Sequence of chain 1.C:
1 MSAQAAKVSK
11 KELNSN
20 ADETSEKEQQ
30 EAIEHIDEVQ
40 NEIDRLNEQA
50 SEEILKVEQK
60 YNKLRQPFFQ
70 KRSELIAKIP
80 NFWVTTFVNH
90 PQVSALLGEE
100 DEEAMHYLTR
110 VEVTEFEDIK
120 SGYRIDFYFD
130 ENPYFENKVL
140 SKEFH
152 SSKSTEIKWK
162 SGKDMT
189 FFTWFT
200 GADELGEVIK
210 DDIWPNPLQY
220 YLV

Binding-site contacts:
Ligand atom C2 contacts residue GLN65 of chain 1.C at 3.9 Å.
Ligand atom O4 contacts residue TRP213 of chain 1.C at 3.0 Å (h-bond).
Ligand atom C4 contacts residue PHE68 of chain 1.C at 3.8 Å (hydrophobic).
Ligand atom O3 contacts residue VAL112 of chain 1.C at 4.3 Å.
Ligand atom C2 contacts residue ASN61 of chain 1.C at 3.5 Å.
Ligand atom C3 contacts residue PHE68 of chain 1.C at 4.0 Å (hydrophobic).
Ligand atom O3 contacts residue GLU114 of chain 1.C at 2.7 Å (salt-bridge).
Ligand atom O6 contacts residue GLN65 of chain 1.C at 4.3 Å.
Ligand atom O6 contacts residue LYS62 of chain 1.C at 4.2 Å.
Ligand atom C4 contacts residue TRP213 of chain 1.C at 3.9 Å (hydrophobic).
Ligand atom C1 contacts residue GLN65 of chain 1.C at 4.2 Å.
Ligand atom C5 contacts residue GLN65 of chain 1.C at 4.0 Å.
Ligand atom O3 contacts residue PHE68 of chain 1.C at 3.4 Å.
Ligand atom C2 contacts residue PHE68 of chain 1.C at 4.0 Å (hydrophobic).
Ligand atom C6 contacts residue PHE68 of chain 1.C at 4.5 Å (hydrophobic).
Ligand atom C6 contacts residue ASN61 of chain 1.C at 4.0 Å.
Ligand atom O2 contacts residue GLU114 of chain 1.C at 3.7 Å.
Ligand atom O6 contacts residue ASN61 of chain 1.C at 2.6 Å (h-bond).
Ligand atom C1 contacts residue ASN61 of chain 1.C at 3.4 Å.
Ligand atom C3 contacts residue TRP213 of chain 1.C at 4.1 Å (hydrophobic).
Ligand atom O2 contacts residue ASN61 of chain 1.C at 4.2 Å.
Ligand atom O1 contacts residue ASN61 of chain 1.C at 4.4 Å.
Ligand atom O3 contacts residue TRP213 of chain 1.C at 3.2 Å (h-bond).
Ligand atom C6 contacts residue ARG64 of chain 1.C at 4.1 Å.
Ligand atom O4 contacts residue GLN65 of chain 1.C at 4.3 Å.
Ligand atom C5 contacts residue ASN61 of chain 1.C at 4.3 Å.
Ligand atom C2 contacts residue GLU114 of chain 1.C at 4.3 Å.
Ligand atom C3 contacts residue GLU114 of chain 1.C at 3.8 Å.
Ligand atom O5 contacts residue ARG64 of chain 1.C at 4.2 Å.
Ligand atom O6 contacts residue ARG64 of chain 1.C at 3.1 Å (salt-bridge).
Ligand atom O2 contacts residue PHE68 of chain 1.C at 4.3 Å.
Ligand atom O4 contacts residue PHE68 of chain 1.C at 3.7 Å.
Ligand atom O4 contacts residue GLU114 of chain 1.C at 4.0 Å.
Ligand atom C6 contacts residue GLN65 of chain 1.C at 3.3 Å.
Ligand atom C5 contacts residue PHE68 of chain 1.C at 4.5 Å (hydrophobic).
Ligand atom O5 contacts residue ASN61 of chain 1.C at 3.2 Å.
Ligand atom O2 contacts residue GLN65 of chain 1.C at 3.8 Å.

This small molecule binds to this protein.
Small molecule (SMILES): OC[C@H]1O[C@H](O[C@H]2O[C@H](CO)[C@@H](O)[C@H](O)[C@H]2O)[C@H](O)[C@@H](O)[C@@H]1O